Binding-site contacts:
Ligand atom C5 contacts residue ASN279 of chain 1.B at 3.7 Å.
Ligand atom O5 contacts residue ASN279 of chain 1.B at 2.4 Å (h-bond).
Ligand atom C4 contacts residue ASN279 of chain 1.B at 4.2 Å.
Ligand atom C2 contacts residue ASN279 of chain 1.B at 2.5 Å.
Ligand atom C8 contacts residue GLU278 of chain 1.B at 4.4 Å.
Ligand atom N2 contacts residue ASN279 of chain 1.B at 2.9 Å (h-bond).
Ligand atom C7 contacts residue ASN279 of chain 1.B at 4.0 Å.
Ligand atom C3 contacts residue ASN279 of chain 1.B at 3.8 Å.
Ligand atom C1 contacts residue ASN279 of chain 1.B at 1.4 Å.

Sequence of chain 1.B:
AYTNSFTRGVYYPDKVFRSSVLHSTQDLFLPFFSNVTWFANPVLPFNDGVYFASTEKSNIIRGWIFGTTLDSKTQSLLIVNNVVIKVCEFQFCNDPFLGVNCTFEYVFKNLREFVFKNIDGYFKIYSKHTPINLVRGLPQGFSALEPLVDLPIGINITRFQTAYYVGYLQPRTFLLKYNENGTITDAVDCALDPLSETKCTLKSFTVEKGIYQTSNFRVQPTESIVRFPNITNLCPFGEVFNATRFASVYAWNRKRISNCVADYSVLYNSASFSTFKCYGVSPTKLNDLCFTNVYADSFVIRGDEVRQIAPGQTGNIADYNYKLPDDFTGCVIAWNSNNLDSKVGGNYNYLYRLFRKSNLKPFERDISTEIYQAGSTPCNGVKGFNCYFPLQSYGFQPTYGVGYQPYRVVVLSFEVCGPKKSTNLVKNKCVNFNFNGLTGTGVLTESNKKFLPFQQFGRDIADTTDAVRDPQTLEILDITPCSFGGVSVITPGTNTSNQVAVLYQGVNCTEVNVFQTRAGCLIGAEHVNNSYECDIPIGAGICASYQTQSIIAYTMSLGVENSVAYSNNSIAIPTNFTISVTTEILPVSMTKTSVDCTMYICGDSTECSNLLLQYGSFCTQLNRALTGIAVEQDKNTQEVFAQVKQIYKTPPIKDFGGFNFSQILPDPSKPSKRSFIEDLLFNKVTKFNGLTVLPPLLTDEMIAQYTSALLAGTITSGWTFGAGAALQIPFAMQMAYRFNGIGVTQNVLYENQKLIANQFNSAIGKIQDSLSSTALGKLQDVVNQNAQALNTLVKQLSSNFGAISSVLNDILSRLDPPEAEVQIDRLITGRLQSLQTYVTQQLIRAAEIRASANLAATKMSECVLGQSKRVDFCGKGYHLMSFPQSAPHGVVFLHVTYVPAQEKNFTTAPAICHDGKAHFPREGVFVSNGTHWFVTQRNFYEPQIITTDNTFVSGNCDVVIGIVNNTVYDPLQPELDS

The protein below binds the small molecule below.
Small molecule (SMILES): CC(=O)N[C@@H]1[C@@H](O)[C@H](O)[C@@H](CO)O[C@H]1O